Binding-site contacts:
Ligand atom C21 contacts residue ILE114 of chain 1.A at 3.7 Å (hydrophobic).
Ligand atom N7 contacts residue GLY234 of chain 1.A at 3.7 Å.
Ligand atom N24 contacts residue GLN16 of chain 1.A at 3.8 Å.
Ligand atom N7 contacts residue ASP36 of chain 1.A at 2.7 Å (salt-bridge).
Ligand atom C15 contacts residue PHE112 of chain 1.A at 3.8 Å (hydrophobic).
Ligand atom C15 contacts residue ILE122 of chain 1.A at 3.5 Å (hydrophobic).
Ligand atom C20 contacts residue GLY234 of chain 1.A at 3.5 Å.
Ligand atom C2 contacts residue ASP36 of chain 1.A at 3.8 Å.
Ligand atom N6 contacts residue GLY234 of chain 1.A at 3.9 Å.
Ligand atom C17 contacts residue TRP119 of chain 1.A at 3.8 Å (hydrophobic).
Ligand atom C14 contacts residue ILE122 of chain 1.A at 4.0 Å (hydrophobic).
Ligand atom C25 contacts residue GLY234 of chain 1.A at 3.0 Å.
Ligand atom C10 contacts residue ASP232 of chain 1.A at 3.7 Å.
Ligand atom N24 contacts residue GLY17 of chain 1.A at 3.6 Å.
Ligand atom C22 contacts residue GLY15 of chain 1.A at 3.4 Å.
Ligand atom C5 contacts residue ASP36 of chain 1.A at 3.3 Å.
Ligand atom C25 contacts residue LEU34 of chain 1.A at 3.7 Å (hydrophobic).
Ligand atom N7 contacts residue GLY38 of chain 1.A at 3.6 Å.
Ligand atom C8 contacts residue THR235 of chain 1.A at 3.9 Å.
Ligand atom C1 contacts residue ASP36 of chain 1.A at 3.7 Å.
Ligand atom C13 contacts residue THR235 of chain 1.A at 3.4 Å.
Ligand atom C22 contacts residue ILE114 of chain 1.A at 4.0 Å (hydrophobic).
Ligand atom C9 contacts residue ASP232 of chain 1.A at 3.5 Å.
Ligand atom C8 contacts residue ASP232 of chain 1.A at 3.8 Å.
Ligand atom C18 contacts residue GLY234 of chain 1.A at 3.8 Å.
Ligand atom C19 contacts residue GLY234 of chain 1.A at 3.2 Å.
Ligand atom C23 contacts residue THR236 of chain 1.A at 3.6 Å.
Ligand atom N6 contacts residue ASP36 of chain 1.A at 2.6 Å (salt-bridge).
Ligand atom N7 contacts residue ASP232 of chain 1.A at 2.8 Å (salt-bridge).
Ligand atom C23 contacts residue GLY15 of chain 1.A at 3.2 Å.
Ligand atom C5 contacts residue ASP232 of chain 1.A at 3.9 Å.
Ligand atom C23 contacts residue GLY17 of chain 1.A at 3.6 Å.
Ligand atom C23 contacts residue GLN16 of chain 1.A at 3.6 Å.
Ligand atom C16 contacts residue ILE122 of chain 1.A at 3.7 Å (hydrophobic).
Ligand atom N24 contacts residue GLY234 of chain 1.A at 3.5 Å (h-bond).
Ligand atom C1 contacts residue TYR75 of chain 1.A at 3.4 Å (hydrophobic).
Ligand atom C16 contacts residue PHE112 of chain 1.A at 3.6 Å (hydrophobic).
Ligand atom C5 contacts residue GLY234 of chain 1.A at 3.8 Å.
Ligand atom C9 contacts residue GLY38 of chain 1.A at 4.0 Å.
Ligand atom C12 contacts residue THR235 of chain 1.A at 3.6 Å.

Sequence of chain 1.A:
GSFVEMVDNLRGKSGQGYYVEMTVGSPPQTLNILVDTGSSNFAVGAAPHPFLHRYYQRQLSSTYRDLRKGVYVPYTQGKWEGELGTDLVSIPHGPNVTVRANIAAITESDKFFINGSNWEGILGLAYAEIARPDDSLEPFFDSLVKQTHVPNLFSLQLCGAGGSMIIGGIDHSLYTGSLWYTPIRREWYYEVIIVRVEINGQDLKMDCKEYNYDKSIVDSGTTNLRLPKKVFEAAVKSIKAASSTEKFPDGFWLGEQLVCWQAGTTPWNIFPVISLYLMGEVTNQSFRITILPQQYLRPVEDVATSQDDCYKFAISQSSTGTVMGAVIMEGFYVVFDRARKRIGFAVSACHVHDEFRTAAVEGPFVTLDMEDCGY

A small-molecule ligand and the protein it binds are described below.
Small molecule (SMILES): C[C@]1(c2cccc(-c3cccnc3)c2)NC(N)=C(c2ccccc2)N1